Binding-site contacts:
Ligand atom C6 contacts residue PHE113 of chain 1.A at 3.7 Å (hydrophobic).
Ligand atom N8 contacts residue PHE113 of chain 1.A at 2.8 Å (h-bond).
Ligand atom C20 contacts residue VAL97 of chain 1.A at 4.0 Å (hydrophobic).
Ligand atom C1 contacts residue MET101 of chain 1.A at 4.0 Å (hydrophobic).
Ligand atom C7 contacts residue PHE113 of chain 1.A at 3.7 Å (hydrophobic).
Ligand atom C27 contacts residue MET101 of chain 1.A at 3.6 Å (hydrophobic).
Ligand atom C11 contacts residue PHE113 of chain 1.A at 3.6 Å (hydrophobic).
Ligand atom C2 contacts residue PHE124 of chain 1.A at 3.8 Å (hydrophobic).
Ligand atom C9 contacts residue ALA104 of chain 1.A at 3.6 Å (hydrophobic).
Ligand atom N8 contacts residue VAL112 of chain 1.A at 3.9 Å.
Ligand atom O10 contacts residue ALA104 of chain 1.A at 4.0 Å.
Ligand atom C18 contacts residue HIS59 of chain 1.A at 4.0 Å.
Ligand atom C19 contacts residue ALA63 of chain 1.A at 4.0 Å (hydrophobic).
Ligand atom C24 contacts residue HIS59 of chain 1.A at 3.8 Å.
Ligand atom C5 contacts residue PHE124 of chain 1.A at 3.7 Å (hydrophobic).
Ligand atom N31 contacts residue MET101 of chain 1.A at 3.8 Å.
Ligand atom C32 contacts residue LEU98 of chain 1.A at 4.0 Å (hydrophobic).
Ligand atom C9 contacts residue PHE113 of chain 1.A at 3.6 Å (hydrophobic).
Ligand atom C33 contacts residue VAL97 of chain 1.A at 3.4 Å (hydrophobic).
Ligand atom O35 contacts residue HIS215 of chain 1.A at 3.5 Å (h-bond).
Ligand atom C26 contacts residue HIS59 of chain 1.A at 3.6 Å.
Ligand atom C6 contacts residue VAL112 of chain 1.A at 4.0 Å (hydrophobic).
Ligand atom CL contacts residue CYS56 of chain 1.A at 3.7 Å.
Ligand atom C1 contacts residue PHE124 of chain 1.A at 3.7 Å (hydrophobic).
Ligand atom O16 contacts residue PHE113 of chain 1.A at 3.7 Å.
Ligand atom C4 contacts residue MET101 of chain 1.A at 3.5 Å (hydrophobic).
Ligand atom C28 contacts residue MET101 of chain 1.A at 3.6 Å (hydrophobic).
Ligand atom C7 contacts residue VAL112 of chain 1.A at 3.9 Å (hydrophobic).
Ligand atom N23 contacts residue HIS215 of chain 1.A at 3.6 Å.
Ligand atom C6 contacts residue PHE114 of chain 1.A at 3.8 Å (hydrophobic).
Ligand atom C5 contacts residue MET101 of chain 1.A at 4.0 Å (hydrophobic).
Ligand atom N3 contacts residue MET101 of chain 1.A at 3.9 Å.
Ligand atom C11 contacts residue ALA104 of chain 1.A at 3.5 Å (hydrophobic).
Ligand atom C13 contacts residue LEU23 of chain 1.A at 3.9 Å (hydrophobic).
Ligand atom CL contacts residue PHE114 of chain 1.A at 3.5 Å.
Ligand atom O16 contacts residue PHE114 of chain 1.A at 3.9 Å.
Ligand atom C19 contacts residue HIS59 of chain 1.A at 3.9 Å.
Ligand atom O30 contacts residue VAL97 of chain 1.A at 3.6 Å (h-bond).
Ligand atom C29 contacts residue MET101 of chain 1.A at 3.5 Å (hydrophobic).
Ligand atom O30 contacts residue MET101 of chain 1.A at 3.4 Å.

Sequence of chain 1.A:
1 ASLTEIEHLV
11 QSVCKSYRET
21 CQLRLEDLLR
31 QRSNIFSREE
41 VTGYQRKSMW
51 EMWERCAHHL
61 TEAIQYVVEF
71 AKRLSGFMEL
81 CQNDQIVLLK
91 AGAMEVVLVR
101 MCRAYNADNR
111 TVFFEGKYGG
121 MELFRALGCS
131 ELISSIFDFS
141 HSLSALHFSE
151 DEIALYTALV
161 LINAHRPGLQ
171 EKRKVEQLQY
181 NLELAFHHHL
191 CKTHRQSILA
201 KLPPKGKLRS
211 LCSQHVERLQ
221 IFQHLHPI

This small molecule binds to this protein.
Small molecule (SMILES): CCn1c(=O)c2cc(NC(=O)C[C@H](C)CC(=O)Nc3ccc(C#N)c(Cl)c3)ccc2n(CC)c1=O